Sequence of chain 2.A:
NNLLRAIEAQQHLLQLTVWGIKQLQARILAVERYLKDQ

Sequence of chain 2.C:
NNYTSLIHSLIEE

Binding-site contacts:
Ligand atom C contacts residue THR4 of chain 2.C at 3.6 Å.
Ligand atom O contacts residue ASN1 of chain 2.C at 2.4 Å (h-bond).
Ligand atom F1 contacts residue LEU16 of chain 3.A at 3.3 Å.
Ligand atom C2 contacts residue ASP13 of chain 2.B at 3.6 Å.
Ligand atom C contacts residue GLU15 of chain 2.B at 2.9 Å.
Ligand atom N contacts residue ASN1 of chain 2.C at 3.0 Å (h-bond).
Ligand atom O contacts residue TYR3 of chain 2.C at 3.4 Å (h-bond).
Ligand atom O contacts residue GLU15 of chain 2.B at 3.1 Å (salt-bridge).
Ligand atom C4 contacts residue LEU16 of chain 3.A at 3.9 Å (hydrophobic).
Ligand atom C2 contacts residue GLU15 of chain 2.B at 4.0 Å.
Ligand atom F1 contacts residue TRP12 of chain 2.B at 3.2 Å.
Ligand atom F3 contacts residue LEU13 of chain 3.A at 3.3 Å.
Ligand atom C2 contacts residue ASN1 of chain 2.C at 3.3 Å.
Ligand atom O contacts residue ASN2 of chain 2.C at 3.4 Å (h-bond).
Ligand atom CA contacts residue ASN1 of chain 2.C at 2.6 Å.
Ligand atom N contacts residue TRP12 of chain 2.B at 2.7 Å (h-bond).
Ligand atom C contacts residue ASN1 of chain 2.C at 1.5 Å.
Ligand atom F2 contacts residue LEU13 of chain 3.A at 3.2 Å.
Ligand atom O contacts residue THR4 of chain 2.C at 2.7 Å (h-bond).
Ligand atom F1 contacts residue THR17 of chain 3.A at 3.8 Å.
Ligand atom O contacts residue LEU13 of chain 3.A at 3.6 Å.
Ligand atom F3 contacts residue VAL18 of chain 2.A at 3.1 Å.
Ligand atom C contacts residue ASP13 of chain 2.B at 3.9 Å.
Ligand atom CA contacts residue ASP13 of chain 2.B at 3.8 Å.
Ligand atom N contacts residue ASP13 of chain 2.B at 3.3 Å (salt-bridge).
Ligand atom C4 contacts residue LEU13 of chain 3.A at 3.8 Å (hydrophobic).
Ligand atom N contacts residue GLU15 of chain 2.B at 1.7 Å.
Ligand atom C1 contacts residue VAL18 of chain 2.A at 3.9 Å (hydrophobic).
Ligand atom F2 contacts residue LEU16 of chain 3.A at 2.9 Å.
Ligand atom CA contacts residue TRP12 of chain 2.B at 3.7 Å (hydrophobic).
Ligand atom C contacts residue ASN2 of chain 2.C at 3.4 Å.
Ligand atom CA contacts residue LEU13 of chain 3.A at 3.8 Å (hydrophobic).
Ligand atom N contacts residue ARG14 of chain 2.B at 3.4 Å.
Ligand atom CA contacts residue GLU15 of chain 2.B at 2.7 Å.
Ligand atom C1 contacts residue THR4 of chain 2.C at 4.0 Å.
Ligand atom C1 contacts residue ASN1 of chain 2.C at 3.6 Å.
Ligand atom C3 contacts residue TRP12 of chain 2.B at 3.2 Å (hydrophobic).
Ligand atom F1 contacts residue LEU13 of chain 3.A at 4.0 Å.
Ligand atom C2 contacts residue TRP12 of chain 2.B at 3.5 Å (hydrophobic).
Ligand atom C4 contacts residue VAL18 of chain 2.A at 4.1 Å (hydrophobic).

Sequence of chain 2.B:
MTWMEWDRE

This small molecule binds to this protein.
Small molecule (SMILES): C[C@@H](CC(F)(F)F)[C@H](N)C=O

Sequence of chain 3.A:
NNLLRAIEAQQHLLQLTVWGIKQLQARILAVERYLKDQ